Binding-site contacts:
Ligand atom C2 contacts residue GLU672 of chain 1.A at 3.9 Å.
Ligand atom O1 contacts residue ASN284 of chain 1.A at 3.9 Å.
Ligand atom C4 contacts residue GLY675 of chain 1.A at 3.7 Å.
Ligand atom O6 contacts residue HIS377 of chain 1.A at 2.7 Å (h-bond).
Ligand atom O4 contacts residue SER674 of chain 1.A at 3.8 Å.
Ligand atom C2 contacts residue HIS377 of chain 1.A at 3.3 Å.
Ligand atom C3 contacts residue SER674 of chain 1.A at 4.2 Å.
Ligand atom O4 contacts residue THR676 of chain 1.A at 3.9 Å.
Ligand atom O6 contacts residue ASN484 of chain 1.A at 2.9 Å (h-bond).
Ligand atom O4 contacts residue GLY675 of chain 1.A at 2.7 Å (h-bond).
Ligand atom O2 contacts residue HIS377 of chain 1.A at 4.0 Å.
Ligand atom O2 contacts residue TYR573 of chain 1.A at 3.2 Å (h-bond).
Ligand atom C6 contacts residue HIS377 of chain 1.A at 3.7 Å.
Ligand atom O6 contacts residue VAL455 of chain 1.A at 3.9 Å.
Ligand atom O5 contacts residue HIS377 of chain 1.A at 3.6 Å (h-bond).
Ligand atom C1 contacts residue HIS377 of chain 1.A at 3.8 Å.
Ligand atom O3 contacts residue GLY675 of chain 1.A at 3.1 Å (h-bond).
Ligand atom C1 contacts residue LEU136 of chain 1.A at 4.2 Å (hydrophobic).
Ligand atom O2 contacts residue ASN284 of chain 1.A at 3.0 Å (h-bond).
Ligand atom O1 contacts residue LEU136 of chain 1.A at 3.5 Å (h-bond).
Ligand atom O2 contacts residue GLU672 of chain 1.A at 3.1 Å (salt-bridge).
Ligand atom O3 contacts residue GLU672 of chain 1.A at 2.9 Å (salt-bridge).
Ligand atom O1 contacts residue GLY135 of chain 1.A at 3.8 Å.
Ligand atom O3 contacts residue SER674 of chain 1.A at 3.0 Å (h-bond).
Ligand atom C6 contacts residue LEU139 of chain 1.A at 4.0 Å (hydrophobic).
Ligand atom C3 contacts residue GLU672 of chain 1.A at 3.5 Å.
Ligand atom O5 contacts residue LEU136 of chain 1.A at 3.8 Å.
Ligand atom C5 contacts residue LEU136 of chain 1.A at 3.8 Å (hydrophobic).
Ligand atom C6 contacts residue LEU136 of chain 1.A at 4.1 Å (hydrophobic).
Ligand atom C5 contacts residue GLY135 of chain 1.A at 3.7 Å.
Ligand atom C6 contacts residue ASN484 of chain 1.A at 3.3 Å.
Ligand atom C6 contacts residue GLY135 of chain 1.A at 3.6 Å.
Ligand atom C2 contacts residue ASN284 of chain 1.A at 4.1 Å.
Ligand atom C3 contacts residue GLY675 of chain 1.A at 3.8 Å.
Ligand atom O3 contacts residue ALA673 of chain 1.A at 3.4 Å (h-bond).
Ligand atom C4 contacts residue ASN484 of chain 1.A at 3.9 Å.
Ligand atom O5 contacts residue GLY135 of chain 1.A at 4.2 Å.
Ligand atom C1 contacts residue ASN284 of chain 1.A at 4.1 Å.
Ligand atom O6 contacts residue LEU139 of chain 1.A at 3.8 Å.
Ligand atom O4 contacts residue ASN484 of chain 1.A at 3.5 Å (h-bond).

Sequence of chain 1.A:
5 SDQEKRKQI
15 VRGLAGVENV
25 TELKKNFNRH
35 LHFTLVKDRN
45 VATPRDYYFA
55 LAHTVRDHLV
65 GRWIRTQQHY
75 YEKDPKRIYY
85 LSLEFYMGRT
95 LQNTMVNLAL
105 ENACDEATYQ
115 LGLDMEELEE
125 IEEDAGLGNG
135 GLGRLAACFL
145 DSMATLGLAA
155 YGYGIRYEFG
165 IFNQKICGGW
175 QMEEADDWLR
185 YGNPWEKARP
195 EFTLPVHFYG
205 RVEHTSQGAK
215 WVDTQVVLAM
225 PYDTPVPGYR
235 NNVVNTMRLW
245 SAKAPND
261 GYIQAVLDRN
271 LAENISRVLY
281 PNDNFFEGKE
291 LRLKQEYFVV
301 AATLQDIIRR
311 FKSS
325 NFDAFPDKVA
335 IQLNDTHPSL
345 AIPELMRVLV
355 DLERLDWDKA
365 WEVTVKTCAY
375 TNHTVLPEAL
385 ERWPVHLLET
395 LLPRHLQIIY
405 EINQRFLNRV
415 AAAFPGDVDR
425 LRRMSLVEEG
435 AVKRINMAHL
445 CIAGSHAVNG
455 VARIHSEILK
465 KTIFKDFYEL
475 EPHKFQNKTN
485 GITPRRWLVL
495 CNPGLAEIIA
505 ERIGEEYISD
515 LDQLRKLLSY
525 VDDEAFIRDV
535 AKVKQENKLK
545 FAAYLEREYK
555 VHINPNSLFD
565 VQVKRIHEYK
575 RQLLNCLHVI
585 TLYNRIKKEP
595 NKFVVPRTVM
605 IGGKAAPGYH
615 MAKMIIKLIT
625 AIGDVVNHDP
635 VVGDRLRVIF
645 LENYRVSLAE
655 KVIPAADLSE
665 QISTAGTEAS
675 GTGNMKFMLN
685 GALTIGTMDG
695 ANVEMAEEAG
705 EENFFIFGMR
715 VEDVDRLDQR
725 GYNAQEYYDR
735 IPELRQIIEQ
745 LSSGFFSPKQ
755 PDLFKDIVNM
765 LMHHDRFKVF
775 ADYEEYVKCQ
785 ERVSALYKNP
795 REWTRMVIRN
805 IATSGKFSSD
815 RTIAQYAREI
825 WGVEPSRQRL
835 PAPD

A small-molecule ligand and the protein it binds are described below.
Small molecule (SMILES): OC[C@H]1O[C@H](O)[C@H](O)[C@@H](O)[C@@H]1O